Sequence of chain 1.A:
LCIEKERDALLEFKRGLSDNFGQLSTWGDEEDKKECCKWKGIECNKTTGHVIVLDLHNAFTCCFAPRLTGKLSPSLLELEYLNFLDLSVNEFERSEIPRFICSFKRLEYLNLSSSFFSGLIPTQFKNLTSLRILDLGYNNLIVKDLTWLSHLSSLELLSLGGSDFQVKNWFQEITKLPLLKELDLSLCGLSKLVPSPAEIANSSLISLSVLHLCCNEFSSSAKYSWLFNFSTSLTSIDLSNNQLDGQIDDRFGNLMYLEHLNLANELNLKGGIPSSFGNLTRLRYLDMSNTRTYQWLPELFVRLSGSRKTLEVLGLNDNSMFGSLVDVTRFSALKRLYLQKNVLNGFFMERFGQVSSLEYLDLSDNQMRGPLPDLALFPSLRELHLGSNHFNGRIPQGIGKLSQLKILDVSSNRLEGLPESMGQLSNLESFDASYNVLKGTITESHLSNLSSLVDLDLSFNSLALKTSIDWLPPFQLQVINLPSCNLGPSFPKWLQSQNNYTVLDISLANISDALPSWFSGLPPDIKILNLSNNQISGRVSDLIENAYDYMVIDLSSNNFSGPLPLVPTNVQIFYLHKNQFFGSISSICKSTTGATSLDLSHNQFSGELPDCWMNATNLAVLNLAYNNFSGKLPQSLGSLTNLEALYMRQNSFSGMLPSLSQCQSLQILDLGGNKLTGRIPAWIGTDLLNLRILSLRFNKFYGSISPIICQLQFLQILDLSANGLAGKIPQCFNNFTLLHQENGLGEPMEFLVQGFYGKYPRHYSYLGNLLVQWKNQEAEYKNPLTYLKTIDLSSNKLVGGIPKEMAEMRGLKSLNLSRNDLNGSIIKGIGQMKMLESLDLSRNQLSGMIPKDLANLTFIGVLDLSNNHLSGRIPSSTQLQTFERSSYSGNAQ

The protein below binds the small molecule below.
Small molecule (SMILES): CC(=O)N[C@@H]1[C@@H](O)[C@H](O)[C@@H](CO)O[C@H]1O

Binding-site contacts:
Ligand atom C8 contacts residue ILE80 of chain 1.A at 4.1 Å (hydrophobic).
Ligand atom C2 contacts residue ASN73 of chain 1.A at 2.5 Å.
Ligand atom C7 contacts residue ASN73 of chain 1.A at 3.7 Å.
Ligand atom C6 contacts residue THR75 of chain 1.A at 4.3 Å.
Ligand atom N2 contacts residue ASN73 of chain 1.A at 2.9 Å (h-bond).
Ligand atom C1 contacts residue THR75 of chain 1.A at 3.6 Å.
Ligand atom O7 contacts residue ILE80 of chain 1.A at 3.9 Å.
Ligand atom O7 contacts residue ASN73 of chain 1.A at 4.0 Å.
Ligand atom C3 contacts residue ASN73 of chain 1.A at 3.8 Å.
Ligand atom C7 contacts residue ILE80 of chain 1.A at 4.0 Å (hydrophobic).
Ligand atom O5 contacts residue ASN73 of chain 1.A at 2.4 Å (h-bond).
Ligand atom C5 contacts residue ASN73 of chain 1.A at 3.6 Å.
Ligand atom C5 contacts residue THR75 of chain 1.A at 3.9 Å.
Ligand atom C1 contacts residue ASN73 of chain 1.A at 1.4 Å.
Ligand atom O5 contacts residue THR75 of chain 1.A at 3.4 Å.
Ligand atom C4 contacts residue ASN73 of chain 1.A at 4.2 Å.